A small-molecule ligand and the protein it binds are described below.
Small molecule (SMILES): CC(=O)N[C@@H]1[C@@H](O)[C@H](O)[C@@H](CO)O[C@H]1O

Sequence of chain 1.B:
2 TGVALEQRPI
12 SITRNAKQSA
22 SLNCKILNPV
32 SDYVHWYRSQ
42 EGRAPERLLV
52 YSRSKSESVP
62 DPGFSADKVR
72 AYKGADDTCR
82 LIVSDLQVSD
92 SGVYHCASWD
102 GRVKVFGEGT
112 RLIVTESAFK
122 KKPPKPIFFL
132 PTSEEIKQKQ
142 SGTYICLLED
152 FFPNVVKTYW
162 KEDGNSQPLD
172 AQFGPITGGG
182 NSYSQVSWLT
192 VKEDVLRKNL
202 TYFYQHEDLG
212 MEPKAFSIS

Sequence of chain 1.A:
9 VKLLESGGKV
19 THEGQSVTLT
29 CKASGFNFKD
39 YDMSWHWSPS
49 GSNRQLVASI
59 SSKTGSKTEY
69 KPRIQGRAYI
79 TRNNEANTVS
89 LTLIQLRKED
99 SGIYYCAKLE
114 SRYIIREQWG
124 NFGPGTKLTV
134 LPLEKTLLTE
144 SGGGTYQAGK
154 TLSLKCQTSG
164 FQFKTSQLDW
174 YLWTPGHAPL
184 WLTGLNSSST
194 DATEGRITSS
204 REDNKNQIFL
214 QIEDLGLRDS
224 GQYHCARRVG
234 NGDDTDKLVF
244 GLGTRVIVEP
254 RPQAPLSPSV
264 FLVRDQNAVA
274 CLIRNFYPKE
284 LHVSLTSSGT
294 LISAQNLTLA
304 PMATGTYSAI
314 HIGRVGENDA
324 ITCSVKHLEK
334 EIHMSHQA

Binding-site contacts:
Ligand atom C7 contacts residue LEU148 of chain 1.B at 4.2 Å (hydrophobic).
Ligand atom C7 contacts residue ARG317 of chain 1.A at 4.3 Å.
Ligand atom N2 contacts residue ALA297 of chain 1.A at 4.2 Å.
Ligand atom C3 contacts residue ASN299 of chain 1.A at 3.8 Å.
Ligand atom C8 contacts residue GLU150 of chain 1.B at 4.2 Å.
Ligand atom C8 contacts residue ILE315 of chain 1.A at 3.8 Å (hydrophobic).
Ligand atom O7 contacts residue GLU150 of chain 1.B at 3.1 Å (salt-bridge).
Ligand atom C4 contacts residue ASN299 of chain 1.A at 4.2 Å.
Ligand atom C5 contacts residue ASN299 of chain 1.A at 3.7 Å.
Ligand atom C1 contacts residue ASN299 of chain 1.A at 1.4 Å.
Ligand atom O7 contacts residue ARG317 of chain 1.A at 4.3 Å.
Ligand atom O7 contacts residue LEU148 of chain 1.B at 3.9 Å.
Ligand atom C8 contacts residue GLY316 of chain 1.A at 4.5 Å.
Ligand atom O5 contacts residue ASN299 of chain 1.A at 2.4 Å (h-bond).
Ligand atom O3 contacts residue ARG317 of chain 1.A at 3.1 Å (salt-bridge).
Ligand atom C7 contacts residue GLU150 of chain 1.B at 3.9 Å.
Ligand atom C1 contacts residue ALA297 of chain 1.A at 4.4 Å (hydrophobic).
Ligand atom C3 contacts residue ALA297 of chain 1.A at 4.4 Å (hydrophobic).
Ligand atom C2 contacts residue ASN299 of chain 1.A at 2.5 Å.
Ligand atom C3 contacts residue ARG317 of chain 1.A at 3.9 Å.
Ligand atom O7 contacts residue SER185 of chain 1.B at 4.3 Å.
Ligand atom N2 contacts residue ASN299 of chain 1.A at 2.9 Å (h-bond).
Ligand atom C8 contacts residue LEU148 of chain 1.B at 3.7 Å (hydrophobic).
Ligand atom C7 contacts residue ASN299 of chain 1.A at 4.0 Å.
Ligand atom O3 contacts residue GLU150 of chain 1.B at 4.2 Å.